This small molecule binds to this protein.
Small molecule (SMILES): Nc1ccn([C@H]2C[C@H](O)[C@@H](COP(=O)(O)O)O2)c(=O)n1

Binding-site contacts:
Ligand atom O2 contacts residue DA1 of chain 1.ZB at 3.4 Å (h-bond).
Ligand atom C4 contacts residue ASP202 of chain 1.I at 3.0 Å.
Ligand atom C5' contacts residue PRO204 of chain 1.I at 4.5 Å (hydrophobic).
Ligand atom C6 contacts residue ASP202 of chain 1.I at 4.3 Å.
Ligand atom N4 contacts residue VAL203 of chain 1.I at 3.4 Å (h-bond).
Ligand atom C4 contacts residue PRO204 of chain 1.I at 3.8 Å (hydrophobic).
Ligand atom C4' contacts residue DA1 of chain 1.ZB at 4.0 Å.
Ligand atom C5 contacts residue VAL203 of chain 1.I at 3.8 Å (hydrophobic).
Ligand atom C1' contacts residue DA1 of chain 1.ZB at 3.9 Å.
Ligand atom C2 contacts residue DA1 of chain 1.ZB at 4.2 Å.
Ligand atom C2' contacts residue DA1 of chain 1.ZB at 2.9 Å.
Ligand atom C2' contacts residue PRO204 of chain 1.I at 4.0 Å (hydrophobic).
Ligand atom C5 contacts residue ASP202 of chain 1.I at 3.1 Å.
Ligand atom N3 contacts residue PRO204 of chain 1.I at 4.0 Å.
Ligand atom C3' contacts residue DA1 of chain 1.ZB at 2.6 Å.
Ligand atom N1 contacts residue PRO204 of chain 1.I at 4.2 Å.
Ligand atom N4 contacts residue PRO204 of chain 1.I at 4.2 Å.
Ligand atom N3 contacts residue ASP202 of chain 1.I at 4.2 Å.
Ligand atom C6 contacts residue PRO204 of chain 1.I at 3.9 Å (hydrophobic).
Ligand atom C5 contacts residue PRO204 of chain 1.I at 3.6 Å (hydrophobic).
Ligand atom N4 contacts residue ASP202 of chain 1.I at 2.4 Å (salt-bridge).
Ligand atom C4 contacts residue VAL203 of chain 1.I at 4.1 Å (hydrophobic).
Ligand atom C2 contacts residue PRO204 of chain 1.I at 4.3 Å (hydrophobic).
Ligand atom O3' contacts residue DA1 of chain 1.ZB at 1.6 Å.

Sequence of chain 1.I:
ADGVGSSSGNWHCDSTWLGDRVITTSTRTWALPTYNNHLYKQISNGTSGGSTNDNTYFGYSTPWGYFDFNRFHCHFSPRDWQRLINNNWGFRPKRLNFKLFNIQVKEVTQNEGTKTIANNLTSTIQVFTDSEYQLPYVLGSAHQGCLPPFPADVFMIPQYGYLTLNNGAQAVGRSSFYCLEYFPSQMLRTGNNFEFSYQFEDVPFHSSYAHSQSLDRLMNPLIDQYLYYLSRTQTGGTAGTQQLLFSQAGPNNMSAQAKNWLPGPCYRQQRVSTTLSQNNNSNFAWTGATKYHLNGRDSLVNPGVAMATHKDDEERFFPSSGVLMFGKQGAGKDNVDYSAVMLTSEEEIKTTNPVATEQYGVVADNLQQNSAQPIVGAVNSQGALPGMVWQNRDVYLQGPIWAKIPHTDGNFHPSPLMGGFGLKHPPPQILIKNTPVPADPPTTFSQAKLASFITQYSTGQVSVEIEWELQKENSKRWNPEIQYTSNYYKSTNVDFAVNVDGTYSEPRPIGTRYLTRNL